Sequence of chain 1.A:
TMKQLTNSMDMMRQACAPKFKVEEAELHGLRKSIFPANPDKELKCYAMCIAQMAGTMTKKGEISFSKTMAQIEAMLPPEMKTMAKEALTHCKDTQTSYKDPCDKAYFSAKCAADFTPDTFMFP

The protein below binds the small molecule below.
Small molecule (SMILES): c1ccc2[nH]ccc2c1

Binding-site contacts:
Ligand atom N1 contacts residue THR57 of chain 1.A at 3.1 Å (h-bond).
Ligand atom C6 contacts residue ALA110 of chain 1.A at 4.1 Å (hydrophobic).
Ligand atom C5 contacts residue ALA106 of chain 1.A at 3.2 Å (hydrophobic).
Ligand atom C6 contacts residue ALA106 of chain 1.A at 3.0 Å (hydrophobic).
Ligand atom C9 contacts residue THR57 of chain 1.A at 3.9 Å.
Ligand atom C7 contacts residue SER109 of chain 1.A at 4.5 Å.
Ligand atom C4 contacts residue PHE123 of chain 1.A at 3.3 Å (hydrophobic).
Ligand atom C4 contacts residue ALA48 of chain 1.A at 3.9 Å (hydrophobic).
Ligand atom N1 contacts residue ILE64 of chain 1.A at 4.4 Å.
Ligand atom C2 contacts residue THR57 of chain 1.A at 2.9 Å.
Ligand atom C7 contacts residue ILE64 of chain 1.A at 3.8 Å (hydrophobic).
Ligand atom C5 contacts residue ALA52 of chain 1.A at 4.0 Å (hydrophobic).
Ligand atom C3 contacts residue ALA52 of chain 1.A at 3.8 Å (hydrophobic).
Ligand atom C3 contacts residue ALA55 of chain 1.A at 4.4 Å (hydrophobic).
Ligand atom C5 contacts residue PHE123 of chain 1.A at 3.7 Å (hydrophobic).
Ligand atom C9 contacts residue ALA52 of chain 1.A at 3.7 Å (hydrophobic).
Ligand atom C2 contacts residue THR69 of chain 1.A at 4.2 Å.
Ligand atom C6 contacts residue ALA52 of chain 1.A at 4.5 Å (hydrophobic).
Ligand atom N1 contacts residue THR69 of chain 1.A at 3.6 Å.
Ligand atom C3 contacts residue THR57 of chain 1.A at 3.5 Å.
Ligand atom C8 contacts residue THR57 of chain 1.A at 3.7 Å.
Ligand atom C8 contacts residue ALA52 of chain 1.A at 4.2 Å (hydrophobic).
Ligand atom C6 contacts residue ILE64 of chain 1.A at 4.0 Å (hydrophobic).
Ligand atom C5 contacts residue ALA110 of chain 1.A at 4.0 Å (hydrophobic).
Ligand atom C9 contacts residue PHE123 of chain 1.A at 4.2 Å (hydrophobic).
Ligand atom C7 contacts residue ALA106 of chain 1.A at 4.3 Å (hydrophobic).
Ligand atom C6 contacts residue SER109 of chain 1.A at 4.2 Å.
Ligand atom C4 contacts residue ALA52 of chain 1.A at 3.6 Å (hydrophobic).
Ligand atom C5 contacts residue ALA48 of chain 1.A at 4.0 Å (hydrophobic).